Sequence of chain 1.A:
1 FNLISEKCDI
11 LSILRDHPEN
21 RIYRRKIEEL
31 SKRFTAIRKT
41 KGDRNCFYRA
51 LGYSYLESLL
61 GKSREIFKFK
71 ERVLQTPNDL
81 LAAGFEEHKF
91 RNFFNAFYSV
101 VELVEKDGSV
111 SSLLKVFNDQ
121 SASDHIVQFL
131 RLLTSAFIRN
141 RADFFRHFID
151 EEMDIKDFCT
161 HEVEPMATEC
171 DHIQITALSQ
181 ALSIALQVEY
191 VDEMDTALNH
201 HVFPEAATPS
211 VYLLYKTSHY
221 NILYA

This small molecule binds to this protein.
Small molecule (SMILES): CC(=O)Nc1cc(C)on1

Binding-site contacts:
Ligand atom C2 contacts residue GLY42 of chain 1.A at 3.8 Å.
Ligand atom N contacts residue GLY42 of chain 1.A at 4.3 Å.
Ligand atom O1 contacts residue GLU169 of chain 1.A at 4.2 Å.
Ligand atom N contacts residue SER218 of chain 1.A at 2.8 Å (h-bond).
Ligand atom O1 contacts residue ASP43 of chain 1.A at 3.9 Å.
Ligand atom C3 contacts residue HIS219 of chain 1.A at 3.7 Å.
Ligand atom N1 contacts residue GLU169 of chain 1.A at 3.9 Å.
Ligand atom O contacts residue GLY42 of chain 1.A at 3.9 Å.
Ligand atom C3 contacts residue THR217 of chain 1.A at 4.1 Å.
Ligand atom C5 contacts residue HIS219 of chain 1.A at 4.0 Å.
Ligand atom O contacts residue ASP43 of chain 1.A at 3.5 Å (salt-bridge).
Ligand atom O contacts residue CYS46 of chain 1.A at 3.1 Å (h-bond).
Ligand atom C contacts residue HIS219 of chain 1.A at 4.3 Å.
Ligand atom N1 contacts residue ASP43 of chain 1.A at 3.4 Å (salt-bridge).
Ligand atom C1 contacts residue CYS46 of chain 1.A at 2.6 Å (hydrophobic).
Ligand atom C3 contacts residue GLU169 of chain 1.A at 4.1 Å.
Ligand atom C2 contacts residue SER218 of chain 1.A at 3.4 Å.
Ligand atom C3 contacts residue SER218 of chain 1.A at 3.3 Å.
Ligand atom N1 contacts residue GLY42 of chain 1.A at 3.2 Å.
Ligand atom C1 contacts residue SER218 of chain 1.A at 3.8 Å.
Ligand atom N contacts residue HIS219 of chain 1.A at 3.9 Å.
Ligand atom O1 contacts residue GLY42 of chain 1.A at 3.1 Å (h-bond).
Ligand atom N contacts residue GLU169 of chain 1.A at 4.2 Å.
Ligand atom C contacts residue CYS46 of chain 1.A at 1.6 Å (hydrophobic).
Ligand atom C contacts residue PHE47 of chain 1.A at 3.5 Å (hydrophobic).
Ligand atom C contacts residue SER218 of chain 1.A at 3.9 Å.
Ligand atom C4 contacts residue GLY42 of chain 1.A at 4.1 Å.
Ligand atom N contacts residue CYS46 of chain 1.A at 3.3 Å (h-bond).
Ligand atom C2 contacts residue GLU169 of chain 1.A at 3.9 Å.
Ligand atom O contacts residue ARG44 of chain 1.A at 2.8 Å (salt-bridge).
Ligand atom C1 contacts residue ARG44 of chain 1.A at 3.9 Å.
Ligand atom C1 contacts residue ASN45 of chain 1.A at 4.3 Å.
Ligand atom C4 contacts residue HIS219 of chain 1.A at 3.9 Å.
Ligand atom N1 contacts residue ARG44 of chain 1.A at 3.2 Å (salt-bridge).
Ligand atom O1 contacts residue ARG44 of chain 1.A at 4.1 Å.
Ligand atom C contacts residue TYR220 of chain 1.A at 4.0 Å (hydrophobic).
Ligand atom O contacts residue ASN45 of chain 1.A at 3.4 Å (h-bond).
Ligand atom C4 contacts residue SER218 of chain 1.A at 4.0 Å.
Ligand atom C2 contacts residue ARG44 of chain 1.A at 4.2 Å.
Ligand atom O contacts residue LYS41 of chain 1.A at 4.1 Å.